Sequence of chain 1.A:
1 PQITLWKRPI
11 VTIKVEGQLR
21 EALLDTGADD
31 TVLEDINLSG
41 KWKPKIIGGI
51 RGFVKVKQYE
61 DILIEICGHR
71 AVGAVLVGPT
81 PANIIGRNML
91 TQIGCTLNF

Sequence of chain 1.B:
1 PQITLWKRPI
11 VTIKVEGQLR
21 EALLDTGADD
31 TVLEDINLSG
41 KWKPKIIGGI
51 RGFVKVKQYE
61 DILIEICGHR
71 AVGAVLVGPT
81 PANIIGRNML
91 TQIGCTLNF

The protein below binds the small molecule below.
Small molecule (SMILES): CC(C)[C@H](NC(=O)[C@H](C)NC(=O)OCc1ccccc1)C(=O)N[C@@H](Cc1ccccc1)[C@@H](O)[C@H](O)[C@H](Cc1ccccc1)NC(=O)[C@@H](NC(=O)[C@H](C)NC(=O)OCc1ccccc1)C(C)C

Binding-site contacts:
Ligand atom O54 contacts residue ASP29 of chain 1.B at 2.8 Å (salt-bridge).
Ligand atom O54 contacts residue GLY27 of chain 1.B at 3.3 Å (h-bond).
Ligand atom N51 contacts residue GLY27 of chain 1.B at 3.4 Å (h-bond).
Ligand atom C70 contacts residue ASP29 of chain 1.B at 3.5 Å.
Ligand atom O8 contacts residue ILE47 of chain 1.A at 3.2 Å.
Ligand atom C7 contacts residue PRO81 of chain 1.B at 3.3 Å (hydrophobic).
Ligand atom O1 contacts residue ASP25 of chain 1.A at 3.1 Å (salt-bridge).
Ligand atom C8 contacts residue PRO81 of chain 1.B at 3.3 Å (hydrophobic).
Ligand atom O54 contacts residue ALA28 of chain 1.B at 3.2 Å.
Ligand atom O4 contacts residue ASP29 of chain 1.A at 3.0 Å (salt-bridge).
Ligand atom C8 contacts residue GLY49 of chain 1.A at 3.0 Å.
Ligand atom C1 contacts residue GLY27 of chain 1.A at 3.5 Å.
Ligand atom O1 contacts residue GLY27 of chain 1.A at 3.0 Å (h-bond).
Ligand atom N4 contacts residue ASP29 of chain 1.A at 2.6 Å (salt-bridge).
Ligand atom O58 contacts residue GLY48 of chain 1.B at 2.8 Å (h-bond).
Ligand atom CG5 contacts residue ALA28 of chain 1.B at 3.5 Å (hydrophobic).
Ligand atom N54 contacts residue ASP29 of chain 1.B at 2.8 Å (salt-bridge).
Ligand atom C18 contacts residue ASP29 of chain 1.A at 3.5 Å.
Ligand atom C70 contacts residue ARG8 of chain 1.A at 3.4 Å.
Ligand atom C7 contacts residue GLY49 of chain 1.A at 3.4 Å.
Ligand atom O51 contacts residue GLY27 of chain 1.B at 2.5 Å (h-bond).
Ligand atom O2 contacts residue GLY48 of chain 1.A at 3.3 Å (h-bond).
Ligand atom C14 contacts residue PHE53 of chain 1.A at 3.1 Å (hydrophobic).
Ligand atom C55 contacts residue GLY49 of chain 1.B at 3.3 Å.
Ligand atom C63 contacts residue ILE46 of chain 1.B at 2.8 Å (hydrophobic).
Ligand atom N2 contacts residue GLY48 of chain 1.A at 2.7 Å (h-bond).
Ligand atom N52 contacts residue GLY48 of chain 1.B at 3.1 Å (h-bond).
Ligand atom O1 contacts residue ASP25 of chain 1.B at 2.6 Å (salt-bridge).
Ligand atom C3 contacts residue ASP25 of chain 1.B at 3.5 Å.
Ligand atom O51 contacts residue ASP25 of chain 1.A at 2.5 Å (salt-bridge).
Ligand atom C59 contacts residue ILE84 of chain 1.A at 3.4 Å (hydrophobic).
Ligand atom C52 contacts residue ASP25 of chain 1.A at 3.2 Å.
Ligand atom C2 contacts residue ASP25 of chain 1.B at 3.3 Å.
Ligand atom O52 contacts residue ILE50 of chain 1.A at 3.1 Å.
Ligand atom CG1 contacts residue ILE84 of chain 1.A at 3.5 Å (hydrophobic).
Ligand atom O2 contacts residue GLY49 of chain 1.A at 3.0 Å.
Ligand atom O8 contacts residue GLY48 of chain 1.A at 3.4 Å (h-bond).
Ligand atom O9 contacts residue ASP30 of chain 1.A at 3.5 Å (salt-bridge).
Ligand atom C3 contacts residue GLY27 of chain 1.A at 3.4 Å.
Ligand atom N1 contacts residue GLY27 of chain 1.A at 2.9 Å (h-bond).